Sequence of chain 7.B:
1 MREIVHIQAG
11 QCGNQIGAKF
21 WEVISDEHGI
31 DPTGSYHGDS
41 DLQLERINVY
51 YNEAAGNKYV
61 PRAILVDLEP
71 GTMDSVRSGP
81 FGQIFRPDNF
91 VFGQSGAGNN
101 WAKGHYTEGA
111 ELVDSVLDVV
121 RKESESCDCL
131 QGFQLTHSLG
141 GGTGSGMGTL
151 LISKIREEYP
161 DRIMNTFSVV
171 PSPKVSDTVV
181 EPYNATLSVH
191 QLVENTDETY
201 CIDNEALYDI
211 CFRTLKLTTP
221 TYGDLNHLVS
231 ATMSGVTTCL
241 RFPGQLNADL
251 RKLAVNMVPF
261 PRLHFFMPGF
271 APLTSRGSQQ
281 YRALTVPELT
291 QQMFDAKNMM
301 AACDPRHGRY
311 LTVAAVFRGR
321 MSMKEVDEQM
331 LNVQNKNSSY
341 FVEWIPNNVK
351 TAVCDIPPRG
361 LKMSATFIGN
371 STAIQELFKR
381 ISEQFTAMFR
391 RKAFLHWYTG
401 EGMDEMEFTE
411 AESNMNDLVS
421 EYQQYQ

Sequence of chain 5.B:
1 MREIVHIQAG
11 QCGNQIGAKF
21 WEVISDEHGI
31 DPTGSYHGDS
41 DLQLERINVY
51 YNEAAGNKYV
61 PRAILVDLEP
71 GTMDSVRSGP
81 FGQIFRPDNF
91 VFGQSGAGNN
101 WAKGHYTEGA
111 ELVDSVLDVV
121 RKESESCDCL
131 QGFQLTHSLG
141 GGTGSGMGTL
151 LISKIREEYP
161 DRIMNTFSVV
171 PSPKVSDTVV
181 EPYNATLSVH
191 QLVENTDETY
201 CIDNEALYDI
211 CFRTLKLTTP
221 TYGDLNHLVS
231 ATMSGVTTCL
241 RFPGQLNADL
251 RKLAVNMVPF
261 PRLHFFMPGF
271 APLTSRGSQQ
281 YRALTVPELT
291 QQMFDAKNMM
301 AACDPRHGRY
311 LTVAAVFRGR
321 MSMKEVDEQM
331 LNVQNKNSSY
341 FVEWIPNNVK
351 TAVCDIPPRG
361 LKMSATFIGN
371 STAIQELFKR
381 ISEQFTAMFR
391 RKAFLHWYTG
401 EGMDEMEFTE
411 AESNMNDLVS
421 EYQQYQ

This protein binds this small molecule.
Small molecule (SMILES): CC[C@H](/C=C(/C)[C@@H]1C[C@@H](OC)C[C@H](O)C(C)(C)[C@@]2(O)O[C@@H](C[C@@H](OC)[C@H](O)C(=O)O1)C[C@@H](OC)[C@H]2O)CO

Binding-site contacts:
Ligand atom C17 contacts residue LYS122 of chain 7.B at 3.6 Å.
Ligand atom O2 contacts residue ALA296 of chain 5.B at 3.7 Å.
Ligand atom C6 contacts residue ASP118 of chain 7.B at 3.2 Å.
Ligand atom C10 contacts residue GLU125 of chain 7.B at 3.8 Å.
Ligand atom O1 contacts residue ALA296 of chain 5.B at 3.3 Å (h-bond).
Ligand atom C27 contacts residue PHE341 of chain 5.B at 4.0 Å (hydrophobic).
Ligand atom O1 contacts residue PHE294 of chain 5.B at 3.3 Å (h-bond).
Ligand atom O3 contacts residue ARG306 of chain 5.B at 3.2 Å (salt-bridge).
Ligand atom C27 contacts residue PHE294 of chain 5.B at 4.1 Å (hydrophobic).
Ligand atom C19 contacts residue LYS122 of chain 7.B at 3.8 Å.
Ligand atom O7 contacts residue LYS297 of chain 5.B at 3.7 Å.
Ligand atom C24 contacts residue TYR310 of chain 5.B at 3.6 Å (hydrophobic).
Ligand atom C6 contacts residue LYS297 of chain 5.B at 2.9 Å.
Ligand atom C24 contacts residue PHE294 of chain 5.B at 3.5 Å (hydrophobic).
Ligand atom O2 contacts residue ASP295 of chain 5.B at 2.8 Å (salt-bridge).
Ligand atom C16 contacts residue ARG306 of chain 5.B at 3.6 Å.
Ligand atom O11 contacts residue GLU125 of chain 7.B at 2.8 Å (salt-bridge).
Ligand atom O24 contacts residue PHE294 of chain 5.B at 2.9 Å (h-bond).
Ligand atom C2 contacts residue ASP295 of chain 5.B at 3.4 Å.
Ligand atom O1 contacts residue ASP295 of chain 5.B at 3.7 Å.
Ligand atom C23 contacts residue PHE294 of chain 5.B at 3.6 Å (hydrophobic).
Ligand atom O91 contacts residue ASP295 of chain 5.B at 3.6 Å.
Ligand atom O8 contacts residue ASP118 of chain 7.B at 2.7 Å (salt-bridge).
Ligand atom O24 contacts residue TYR310 of chain 5.B at 2.8 Å (h-bond).
Ligand atom C26 contacts residue TYR310 of chain 5.B at 3.8 Å (hydrophobic).
Ligand atom C18 contacts residue GLU125 of chain 7.B at 3.3 Å.
Ligand atom C19 contacts residue GLU125 of chain 7.B at 3.7 Å.
Ligand atom C7 contacts residue ASP118 of chain 7.B at 4.1 Å.
Ligand atom C22 contacts residue TYR340 of chain 5.B at 4.1 Å (hydrophobic).
Ligand atom C11 contacts residue GLU125 of chain 7.B at 3.9 Å.
Ligand atom C7 contacts residue LYS297 of chain 5.B at 3.5 Å.
Ligand atom C5 contacts residue LYS297 of chain 5.B at 3.7 Å.
Ligand atom C26 contacts residue PHE294 of chain 5.B at 3.9 Å (hydrophobic).
Ligand atom C1 contacts residue ASP295 of chain 5.B at 4.0 Å.
Ligand atom O7 contacts residue ASP118 of chain 7.B at 3.6 Å.
Ligand atom C8 contacts residue ASP118 of chain 7.B at 3.8 Å.
Ligand atom O2 contacts residue ARG306 of chain 5.B at 3.7 Å.
Ligand atom C27 contacts residue VAL333 of chain 5.B at 3.8 Å (hydrophobic).
Ligand atom C18 contacts residue ARG121 of chain 7.B at 4.1 Å.
Ligand atom C20 contacts residue PHE294 of chain 5.B at 3.9 Å (hydrophobic).